Binding-site contacts:
Ligand atom C6 contacts residue THR168 of chain 3.A at 4.2 Å.
Ligand atom C5 contacts residue TRP237 of chain 3.A at 3.9 Å (hydrophobic).
Ligand atom C1 contacts residue TRP237 of chain 3.A at 3.8 Å (hydrophobic).
Ligand atom O3 contacts residue TRP237 of chain 3.A at 4.3 Å.
Ligand atom O5 contacts residue TRP237 of chain 3.A at 4.3 Å.
Ligand atom C8 contacts residue THR239 of chain 3.A at 4.0 Å.
Ligand atom O5 contacts residue ASN166 of chain 3.A at 2.3 Å (h-bond).
Ligand atom N2 contacts residue THR239 of chain 3.A at 4.2 Å.
Ligand atom C2 contacts residue TRP237 of chain 3.A at 4.4 Å (hydrophobic).
Ligand atom N2 contacts residue TRP237 of chain 3.A at 4.2 Å.
Ligand atom O6 contacts residue TRP237 of chain 3.A at 3.9 Å.
Ligand atom C3 contacts residue ASN166 of chain 3.A at 3.8 Å.
Ligand atom C7 contacts residue ASN166 of chain 3.A at 3.8 Å.
Ligand atom O4 contacts residue TRP237 of chain 3.A at 4.3 Å.
Ligand atom C6 contacts residue TRP237 of chain 3.A at 3.6 Å (hydrophobic).
Ligand atom O5 contacts residue THR168 of chain 3.A at 3.7 Å.
Ligand atom C4 contacts residue ASN166 of chain 3.A at 4.1 Å.
Ligand atom C2 contacts residue ASN166 of chain 3.A at 2.5 Å.
Ligand atom O7 contacts residue ASN166 of chain 3.A at 4.1 Å.
Ligand atom N2 contacts residue ASN166 of chain 3.A at 3.0 Å (h-bond).
Ligand atom C7 contacts residue THR239 of chain 3.A at 4.3 Å.
Ligand atom C1 contacts residue ASN166 of chain 3.A at 1.4 Å.
Ligand atom C4 contacts residue TRP237 of chain 3.A at 4.2 Å (hydrophobic).
Ligand atom C5 contacts residue ASN166 of chain 3.A at 3.7 Å.

This small molecule binds to this protein.
Small molecule (SMILES): CC(=O)N[C@H]1[C@H](O[C@H]2[C@H](O)[C@@H](NC(C)=O)CO[C@@H]2CO)O[C@H](CO)[C@@H](O)[C@@H]1O

Sequence of chain 3.A:
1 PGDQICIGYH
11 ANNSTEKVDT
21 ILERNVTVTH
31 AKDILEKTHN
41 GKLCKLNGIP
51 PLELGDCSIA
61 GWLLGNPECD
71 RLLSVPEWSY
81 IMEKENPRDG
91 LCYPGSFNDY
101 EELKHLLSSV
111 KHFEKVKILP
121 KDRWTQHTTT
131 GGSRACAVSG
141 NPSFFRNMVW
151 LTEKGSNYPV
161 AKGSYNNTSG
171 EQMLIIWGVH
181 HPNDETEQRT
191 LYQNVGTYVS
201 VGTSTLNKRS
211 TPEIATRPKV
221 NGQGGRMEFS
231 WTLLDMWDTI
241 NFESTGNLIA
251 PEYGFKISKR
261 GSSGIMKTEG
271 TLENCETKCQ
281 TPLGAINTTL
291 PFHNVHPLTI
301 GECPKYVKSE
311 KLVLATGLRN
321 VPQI